Binding-site contacts:
Ligand atom CZ contacts residue ALA42 of chain 5.A at 3.5 Å (hydrophobic).
Ligand atom CG contacts residue VAL40 of chain 2.A at 3.6 Å (hydrophobic).
Ligand atom CE2 contacts residue VAL40 of chain 2.A at 3.6 Å (hydrophobic).
Ligand atom CD1 contacts residue VAL40 of chain 2.A at 3.7 Å (hydrophobic).
Ligand atom CZ2 contacts residue ASN74 of chain 2.A at 3.6 Å.
Ligand atom CE2 contacts residue GLU45 of chain 5.A at 3.7 Å.
Ligand atom CE3 contacts residue LEU41 of chain 2.A at 3.7 Å (hydrophobic).
Ligand atom CB contacts residue ASN49 of chain 2.A at 3.5 Å.
Ligand atom CA contacts residue GLU44 of chain 2.A at 3.6 Å.
Ligand atom CZ2 contacts residue ARG34 of chain 5.A at 3.8 Å.
Ligand atom CH2 contacts residue ARG34 of chain 5.A at 3.7 Å.
Ligand atom CE2 contacts residue ASN207 of chain 5.A at 3.6 Å.
Ligand atom CD2 contacts residue LEU41 of chain 5.A at 3.6 Å (hydrophobic).
Ligand atom O contacts residue VAL205 of chain 5.A at 3.4 Å (h-bond).
Ligand atom O contacts residue ALA206 of chain 5.A at 3.2 Å.
Ligand atom NE1 contacts residue VAL40 of chain 2.A at 3.7 Å.
Ligand atom CA contacts residue VAL205 of chain 5.A at 3.2 Å (hydrophobic).
Ligand atom O contacts residue ASN207 of chain 5.A at 2.8 Å (h-bond).
Ligand atom CH2 contacts residue ILE37 of chain 2.A at 3.8 Å (hydrophobic).
Ligand atom CE2 contacts residue ASN74 of chain 2.A at 3.9 Å.
Ligand atom CB contacts residue GLU44 of chain 2.A at 3.1 Å.
Ligand atom N contacts residue VAL205 of chain 5.A at 2.9 Å (h-bond).
Ligand atom O contacts residue LYS204 of chain 5.A at 3.9 Å.
Ligand atom CE1 contacts residue ALA42 of chain 5.A at 3.8 Å (hydrophobic).
Ligand atom CZ contacts residue SER38 of chain 5.A at 3.5 Å.
Ligand atom NE1 contacts residue ASN74 of chain 2.A at 2.8 Å (h-bond).
Ligand atom CD1 contacts residue ASN74 of chain 2.A at 3.6 Å.
Ligand atom O contacts residue ASN207 of chain 5.A at 3.3 Å (h-bond).
Ligand atom C contacts residue VAL205 of chain 5.A at 3.5 Å (hydrophobic).
Ligand atom N contacts residue GLU44 of chain 2.A at 3.8 Å.
Ligand atom CD1 contacts residue VAL205 of chain 5.A at 3.9 Å (hydrophobic).
Ligand atom CZ2 contacts residue ASN207 of chain 5.A at 3.7 Å.
Ligand atom CD1 contacts residue ASN207 of chain 5.A at 3.6 Å.
Ligand atom CD1 contacts residue SER38 of chain 5.A at 3.7 Å.
Ligand atom CD2 contacts residue GLU45 of chain 5.A at 3.8 Å.
Ligand atom CE1 contacts residue ALA206 of chain 5.A at 3.9 Å (hydrophobic).
Ligand atom O contacts residue VAL205 of chain 5.A at 3.0 Å (h-bond).
Ligand atom NE1 contacts residue ASN207 of chain 5.A at 3.7 Å.
Ligand atom CD2 contacts residue VAL40 of chain 2.A at 3.5 Å (hydrophobic).
Ligand atom N contacts residue GLU44 of chain 2.A at 3.0 Å (salt-bridge).

Sequence of chain 2.A:
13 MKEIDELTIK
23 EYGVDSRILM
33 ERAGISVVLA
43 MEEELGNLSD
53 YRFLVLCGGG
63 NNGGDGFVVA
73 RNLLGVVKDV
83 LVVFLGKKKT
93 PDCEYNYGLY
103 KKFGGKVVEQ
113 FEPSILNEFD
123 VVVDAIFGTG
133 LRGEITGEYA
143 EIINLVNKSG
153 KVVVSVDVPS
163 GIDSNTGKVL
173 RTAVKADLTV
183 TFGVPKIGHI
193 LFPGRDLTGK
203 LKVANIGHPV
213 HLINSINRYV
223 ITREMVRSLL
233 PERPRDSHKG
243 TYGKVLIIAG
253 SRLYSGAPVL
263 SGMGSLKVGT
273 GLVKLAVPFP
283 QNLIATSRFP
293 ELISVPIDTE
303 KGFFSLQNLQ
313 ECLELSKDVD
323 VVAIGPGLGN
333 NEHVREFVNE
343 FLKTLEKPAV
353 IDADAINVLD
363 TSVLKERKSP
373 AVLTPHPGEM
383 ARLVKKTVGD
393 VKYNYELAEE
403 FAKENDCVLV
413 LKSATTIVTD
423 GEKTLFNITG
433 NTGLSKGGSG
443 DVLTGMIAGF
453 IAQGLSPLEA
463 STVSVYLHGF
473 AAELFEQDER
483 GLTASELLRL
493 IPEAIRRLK

Sequence of chain 5.A:
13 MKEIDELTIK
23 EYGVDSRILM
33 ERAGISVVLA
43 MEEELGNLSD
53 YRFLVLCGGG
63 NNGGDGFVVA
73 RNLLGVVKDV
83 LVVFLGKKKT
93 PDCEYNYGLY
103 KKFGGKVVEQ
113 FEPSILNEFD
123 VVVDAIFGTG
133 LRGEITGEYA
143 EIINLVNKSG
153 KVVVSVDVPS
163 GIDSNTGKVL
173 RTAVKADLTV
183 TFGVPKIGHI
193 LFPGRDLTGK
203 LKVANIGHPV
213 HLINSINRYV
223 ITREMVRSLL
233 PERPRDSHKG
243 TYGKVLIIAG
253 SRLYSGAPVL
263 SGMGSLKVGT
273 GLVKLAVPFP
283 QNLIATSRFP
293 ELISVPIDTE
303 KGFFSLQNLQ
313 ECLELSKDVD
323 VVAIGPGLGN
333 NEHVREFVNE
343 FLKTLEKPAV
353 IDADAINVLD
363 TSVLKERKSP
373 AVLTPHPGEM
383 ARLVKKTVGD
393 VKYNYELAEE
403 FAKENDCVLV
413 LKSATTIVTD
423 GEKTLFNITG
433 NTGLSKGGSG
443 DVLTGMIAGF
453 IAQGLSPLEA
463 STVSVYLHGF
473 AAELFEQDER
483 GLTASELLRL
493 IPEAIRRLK

The protein below binds the small molecule below.
Small molecule (SMILES): CC(C)C[C@H](NC(=O)[C@H](CC1=c2ccccc2=NC1)NC(=O)[C@H](C)N)C(=O)N[C@@H](Cc1ccccc1)C(=O)N[C@@H](CCC(=O)O)C(=O)N[C@@H](C)C=O